The small molecule below binds the protein below.
Small molecule (SMILES): NC(=[NH2+])NCCC[C@H](N)C(=O)O

Sequence of chain 1.A:
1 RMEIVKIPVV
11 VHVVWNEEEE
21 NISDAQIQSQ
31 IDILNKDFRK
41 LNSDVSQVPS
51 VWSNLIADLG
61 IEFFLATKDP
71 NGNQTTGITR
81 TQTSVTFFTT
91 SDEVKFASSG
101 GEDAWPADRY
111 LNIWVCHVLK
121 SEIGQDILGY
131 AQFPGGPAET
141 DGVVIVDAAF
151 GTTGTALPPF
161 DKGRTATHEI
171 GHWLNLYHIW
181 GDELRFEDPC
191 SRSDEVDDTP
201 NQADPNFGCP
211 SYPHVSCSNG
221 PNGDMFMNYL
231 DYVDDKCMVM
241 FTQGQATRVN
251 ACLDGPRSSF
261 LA

Binding-site contacts:
Ligand atom N contacts residue VAL1 of chain 1.K at 3.5 Å (h-bond).
Ligand atom CZ contacts residue ASP235 of chain 1.A at 3.4 Å.
Ligand atom CB contacts residue HIS168 of chain 1.A at 4.2 Å.
Ligand atom CB contacts residue THR165 of chain 1.A at 4.3 Å.
Ligand atom NH2 contacts residue MET238 of chain 1.A at 4.1 Å.
Ligand atom C contacts residue LEU128 of chain 1.A at 4.0 Å (hydrophobic).
Ligand atom CA contacts residue GLY129 of chain 1.A at 3.9 Å.
Ligand atom O contacts residue VAL1 of chain 1.K at 2.3 Å (h-bond).
Ligand atom NH2 contacts residue VAL233 of chain 1.A at 2.6 Å (h-bond).
Ligand atom O contacts residue GLY129 of chain 1.A at 3.8 Å.
Ligand atom NH1 contacts residue PHE160 of chain 1.A at 3.9 Å.
Ligand atom NH1 contacts residue ASP235 of chain 1.A at 2.8 Å (salt-bridge).
Ligand atom NH2 contacts residue PHE160 of chain 1.A at 3.6 Å.
Ligand atom CG contacts residue LEU128 of chain 1.A at 4.2 Å (hydrophobic).
Ligand atom CG contacts residue VAL1 of chain 1.K at 3.6 Å (hydrophobic).
Ligand atom O contacts residue LEU128 of chain 1.A at 2.8 Å (h-bond).
Ligand atom CA contacts residue TYR232 of chain 1.A at 4.0 Å (hydrophobic).
Ligand atom NE contacts residue THR165 of chain 1.A at 4.1 Å.
Ligand atom CA contacts residue VAL1 of chain 1.K at 2.4 Å (hydrophobic).
Ligand atom CD contacts residue LEU128 of chain 1.A at 3.7 Å (hydrophobic).
Ligand atom CB contacts residue LEU128 of chain 1.A at 4.2 Å (hydrophobic).
Ligand atom N contacts residue GLY129 of chain 1.A at 2.5 Å (h-bond).
Ligand atom O contacts residue ILE127 of chain 1.A at 3.5 Å.
Ligand atom NH1 contacts residue ARG164 of chain 1.A at 3.6 Å.
Ligand atom NH2 contacts residue ASP234 of chain 1.A at 3.8 Å.
Ligand atom CZ contacts residue PHE160 of chain 1.A at 3.8 Å (hydrophobic).
Ligand atom CB contacts residue GLU169 of chain 1.A at 3.3 Å.
Ligand atom N contacts residue GLU169 of chain 1.A at 2.8 Å (salt-bridge).
Ligand atom C contacts residue VAL1 of chain 1.K at 1.3 Å (hydrophobic).
Ligand atom CG contacts residue TYR232 of chain 1.A at 4.0 Å (hydrophobic).
Ligand atom CD contacts residue THR165 of chain 1.A at 3.6 Å.
Ligand atom NE contacts residue LEU128 of chain 1.A at 4.0 Å.
Ligand atom CZ contacts residue THR165 of chain 1.A at 3.8 Å.
Ligand atom CZ contacts residue VAL233 of chain 1.A at 3.7 Å (hydrophobic).
Ligand atom CZ contacts residue LEU128 of chain 1.A at 4.3 Å (hydrophobic).
Ligand atom CB contacts residue VAL1 of chain 1.K at 3.4 Å (hydrophobic).
Ligand atom CA contacts residue GLU169 of chain 1.A at 3.5 Å.
Ligand atom NE contacts residue VAL233 of chain 1.A at 4.2 Å.
Ligand atom NH2 contacts residue ASP235 of chain 1.A at 3.1 Å (salt-bridge).
Ligand atom NH1 contacts residue THR165 of chain 1.A at 2.7 Å (h-bond).